A protein and the small-molecule ligand that binds it are described below.
Small molecule (SMILES): CC(=O)N[C@H]1[C@H](O[C@H]2[C@H](O)[C@@H](NC(C)=O)CO[C@@H]2CO)O[C@H](CO)[C@@H](O[C@@H]2O[C@H](CO)[C@@H](O)[C@H](O)[C@@H]2O)[C@@H]1O

Binding-site contacts:
Ligand atom C2 contacts residue ASN172 of chain 1.O at 2.6 Å.
Ligand atom C5 contacts residue ASN172 of chain 1.O at 2.4 Å.
Ligand atom C6 contacts residue THR174 of chain 1.O at 3.5 Å.
Ligand atom C7 contacts residue ARG127 of chain 1.O at 4.3 Å.
Ligand atom C8 contacts residue LEU123 of chain 1.O at 3.6 Å (hydrophobic).
Ligand atom O6 contacts residue ASN172 of chain 1.O at 3.5 Å (h-bond).
Ligand atom O7 contacts residue LEU185 of chain 1.O at 3.1 Å.
Ligand atom C8 contacts residue ARG127 of chain 1.O at 3.5 Å.
Ligand atom C1 contacts residue THR183 of chain 1.O at 3.9 Å.
Ligand atom C8 contacts residue ASN172 of chain 1.O at 4.0 Å.
Ligand atom C5 contacts residue THR174 of chain 1.O at 3.7 Å.
Ligand atom O4 contacts residue THR174 of chain 1.O at 4.5 Å.
Ligand atom C5 contacts residue THR183 of chain 1.O at 4.5 Å.
Ligand atom N2 contacts residue ASN172 of chain 1.O at 3.6 Å.
Ligand atom C3 contacts residue THR183 of chain 1.O at 4.3 Å.
Ligand atom C6 contacts residue ASN172 of chain 1.O at 3.2 Å.
Ligand atom O6 contacts residue SER125 of chain 1.O at 4.1 Å.
Ligand atom C1 contacts residue ASN172 of chain 1.O at 1.3 Å.
Ligand atom N2 contacts residue LEU185 of chain 1.O at 3.8 Å.
Ligand atom O5 contacts residue ASN172 of chain 1.O at 1.0 Å (h-bond).
Ligand atom C4 contacts residue ASN172 of chain 1.O at 3.4 Å.
Ligand atom O7 contacts residue ARG170 of chain 1.O at 4.5 Å.
Ligand atom O7 contacts residue ARG127 of chain 1.O at 3.6 Å.
Ligand atom C7 contacts residue ASN172 of chain 1.O at 4.2 Å.
Ligand atom C2 contacts residue THR183 of chain 1.O at 4.5 Å.
Ligand atom C3 contacts residue ASN172 of chain 1.O at 3.5 Å.
Ligand atom C7 contacts residue LEU185 of chain 1.O at 3.6 Å (hydrophobic).

Sequence of chain 1.O:
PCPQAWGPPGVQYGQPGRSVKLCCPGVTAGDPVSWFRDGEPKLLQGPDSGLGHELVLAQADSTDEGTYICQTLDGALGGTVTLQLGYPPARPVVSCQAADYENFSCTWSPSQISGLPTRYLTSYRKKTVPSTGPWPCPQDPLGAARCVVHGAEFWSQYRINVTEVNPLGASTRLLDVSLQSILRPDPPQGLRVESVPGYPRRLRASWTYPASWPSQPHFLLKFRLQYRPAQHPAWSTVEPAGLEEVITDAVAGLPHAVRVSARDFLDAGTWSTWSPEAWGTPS